A small-molecule ligand and the protein it binds are described below.
Small molecule (SMILES): CC(=O)N[C@@H]1[C@@H](O)[C@H](O)[C@@H](CO)O[C@H]1O

Binding-site contacts:
Ligand atom C6 contacts residue ASP323 of chain 1.A at 4.0 Å.
Ligand atom O5 contacts residue ARG1453 of chain 1.A at 4.2 Å.
Ligand atom C4 contacts residue ASN1457 of chain 1.A at 4.3 Å.
Ligand atom O7 contacts residue ASN1457 of chain 1.A at 4.0 Å.
Ligand atom C5 contacts residue ASN1457 of chain 1.A at 3.6 Å.
Ligand atom C3 contacts residue ASN1457 of chain 1.A at 3.9 Å.
Ligand atom C7 contacts residue ASN1457 of chain 1.A at 3.0 Å.
Ligand atom O6 contacts residue ASP323 of chain 1.A at 2.8 Å (salt-bridge).
Ligand atom C1 contacts residue ASN1457 of chain 1.A at 1.5 Å.
Ligand atom N2 contacts residue ASN1457 of chain 1.A at 2.2 Å (h-bond).
Ligand atom O5 contacts residue ASN1457 of chain 1.A at 2.4 Å (h-bond).
Ligand atom C1 contacts residue ARG1453 of chain 1.A at 4.3 Å.
Ligand atom O6 contacts residue ARG1453 of chain 1.A at 3.8 Å.
Ligand atom C6 contacts residue ARG1453 of chain 1.A at 3.8 Å.
Ligand atom C2 contacts residue ASN1457 of chain 1.A at 2.6 Å.
Ligand atom C8 contacts residue ASN1457 of chain 1.A at 3.3 Å.
Ligand atom O7 contacts residue LYS1456 of chain 1.A at 3.7 Å.
Ligand atom C7 contacts residue LYS1456 of chain 1.A at 4.3 Å.

Sequence of chain 1.A:
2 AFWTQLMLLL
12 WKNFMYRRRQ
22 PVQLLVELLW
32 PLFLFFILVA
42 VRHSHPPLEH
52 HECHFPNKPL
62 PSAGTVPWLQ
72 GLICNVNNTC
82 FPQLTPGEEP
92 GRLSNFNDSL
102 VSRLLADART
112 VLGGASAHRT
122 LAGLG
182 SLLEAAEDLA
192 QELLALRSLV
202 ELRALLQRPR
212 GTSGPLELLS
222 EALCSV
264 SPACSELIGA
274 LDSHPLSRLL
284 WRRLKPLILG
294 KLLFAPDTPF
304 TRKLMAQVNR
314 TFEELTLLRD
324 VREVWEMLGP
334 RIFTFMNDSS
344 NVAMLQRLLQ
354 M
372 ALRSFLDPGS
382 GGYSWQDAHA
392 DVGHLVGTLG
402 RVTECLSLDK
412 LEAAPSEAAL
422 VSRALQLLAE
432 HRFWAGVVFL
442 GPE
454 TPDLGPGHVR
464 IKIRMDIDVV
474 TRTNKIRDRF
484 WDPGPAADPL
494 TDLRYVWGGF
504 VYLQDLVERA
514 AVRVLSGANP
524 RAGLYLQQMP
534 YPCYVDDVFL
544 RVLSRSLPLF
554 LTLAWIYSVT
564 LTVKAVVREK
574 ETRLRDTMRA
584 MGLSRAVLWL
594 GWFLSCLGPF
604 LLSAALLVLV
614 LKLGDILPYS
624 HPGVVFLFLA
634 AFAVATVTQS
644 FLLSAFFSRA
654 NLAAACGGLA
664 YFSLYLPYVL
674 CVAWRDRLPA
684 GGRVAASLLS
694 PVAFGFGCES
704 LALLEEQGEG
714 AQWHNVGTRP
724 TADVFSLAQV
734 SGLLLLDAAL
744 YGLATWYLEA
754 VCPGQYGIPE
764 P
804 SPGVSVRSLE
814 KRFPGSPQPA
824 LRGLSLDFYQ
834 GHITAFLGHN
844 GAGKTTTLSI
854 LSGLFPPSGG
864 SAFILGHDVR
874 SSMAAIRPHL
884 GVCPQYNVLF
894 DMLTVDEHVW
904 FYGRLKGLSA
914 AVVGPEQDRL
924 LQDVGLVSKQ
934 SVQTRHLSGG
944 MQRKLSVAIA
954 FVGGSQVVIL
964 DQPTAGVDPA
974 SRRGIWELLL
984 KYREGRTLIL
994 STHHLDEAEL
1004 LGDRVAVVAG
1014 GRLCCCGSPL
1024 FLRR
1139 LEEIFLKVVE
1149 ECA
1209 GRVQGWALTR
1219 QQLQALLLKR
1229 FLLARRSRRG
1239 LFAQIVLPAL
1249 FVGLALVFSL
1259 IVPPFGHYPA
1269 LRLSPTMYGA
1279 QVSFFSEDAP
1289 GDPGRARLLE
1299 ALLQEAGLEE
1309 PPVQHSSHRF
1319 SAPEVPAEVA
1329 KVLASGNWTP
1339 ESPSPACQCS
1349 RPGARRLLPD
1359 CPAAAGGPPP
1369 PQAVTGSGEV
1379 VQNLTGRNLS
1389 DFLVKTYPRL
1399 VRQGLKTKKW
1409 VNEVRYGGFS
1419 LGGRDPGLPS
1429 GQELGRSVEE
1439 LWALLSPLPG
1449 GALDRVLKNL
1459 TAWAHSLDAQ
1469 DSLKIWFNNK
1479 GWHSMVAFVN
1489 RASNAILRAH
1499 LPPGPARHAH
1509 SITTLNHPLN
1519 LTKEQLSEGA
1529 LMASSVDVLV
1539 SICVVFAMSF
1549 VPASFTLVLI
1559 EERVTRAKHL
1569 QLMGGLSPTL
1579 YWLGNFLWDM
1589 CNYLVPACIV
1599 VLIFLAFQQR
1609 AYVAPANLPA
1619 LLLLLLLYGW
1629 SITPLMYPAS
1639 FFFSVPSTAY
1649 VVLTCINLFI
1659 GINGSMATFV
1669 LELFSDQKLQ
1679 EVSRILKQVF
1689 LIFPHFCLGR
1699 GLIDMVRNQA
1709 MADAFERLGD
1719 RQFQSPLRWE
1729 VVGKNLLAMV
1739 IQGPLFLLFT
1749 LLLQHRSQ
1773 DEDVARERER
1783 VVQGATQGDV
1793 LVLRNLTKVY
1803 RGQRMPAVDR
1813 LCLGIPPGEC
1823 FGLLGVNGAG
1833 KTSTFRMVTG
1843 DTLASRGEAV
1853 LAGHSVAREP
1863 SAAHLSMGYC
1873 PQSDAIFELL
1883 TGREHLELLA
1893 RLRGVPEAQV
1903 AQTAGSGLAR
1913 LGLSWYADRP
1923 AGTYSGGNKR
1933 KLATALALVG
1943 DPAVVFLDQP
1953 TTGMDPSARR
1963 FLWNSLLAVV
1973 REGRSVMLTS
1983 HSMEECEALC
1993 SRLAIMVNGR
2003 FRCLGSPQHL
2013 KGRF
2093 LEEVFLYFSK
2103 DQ